Sequence of chain 1.B:
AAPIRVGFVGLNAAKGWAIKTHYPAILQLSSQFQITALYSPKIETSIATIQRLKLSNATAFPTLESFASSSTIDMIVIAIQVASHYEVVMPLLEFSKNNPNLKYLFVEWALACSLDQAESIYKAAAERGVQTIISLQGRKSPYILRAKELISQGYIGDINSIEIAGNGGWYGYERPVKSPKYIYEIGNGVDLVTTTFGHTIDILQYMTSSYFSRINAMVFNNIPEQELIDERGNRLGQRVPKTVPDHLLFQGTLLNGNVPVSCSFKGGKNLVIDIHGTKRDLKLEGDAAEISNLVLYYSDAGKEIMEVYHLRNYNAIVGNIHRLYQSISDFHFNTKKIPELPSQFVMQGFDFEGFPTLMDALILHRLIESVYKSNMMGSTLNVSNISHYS

Binding-site contacts:
Ligand atom N contacts residue NAD1 of chain 1.F at 4.3 Å.
Ligand atom CB contacts residue TRP187 of chain 1.B at 4.2 Å (hydrophobic).
Ligand atom CB contacts residue TYR199 of chain 1.B at 4.2 Å (hydrophobic).
Ligand atom O contacts residue TRP34 of chain 1.B at 4.1 Å.
Ligand atom O contacts residue NAD1 of chain 1.F at 4.1 Å.
Ligand atom CB contacts residue NAD1 of chain 1.F at 3.7 Å.
Ligand atom O contacts residue NAD1 of chain 1.F at 3.7 Å.
Ligand atom CB contacts residue GLY33 of chain 1.B at 4.2 Å.
Ligand atom C contacts residue NAD1 of chain 1.F at 4.5 Å.
Ligand atom O contacts residue THR212 of chain 1.B at 4.3 Å.
Ligand atom O contacts residue VAL207 of chain 1.B at 3.9 Å.
Ligand atom CB contacts residue LYS37 of chain 1.B at 3.4 Å.
Ligand atom CA contacts residue TRP34 of chain 1.B at 4.2 Å (hydrophobic).
Ligand atom CB contacts residue TRP34 of chain 1.B at 4.3 Å (hydrophobic).
Ligand atom O contacts residue NAD1 of chain 1.F at 4.0 Å.
Ligand atom CA contacts residue VAL207 of chain 1.B at 4.4 Å (hydrophobic).
Ligand atom C contacts residue VAL207 of chain 1.B at 4.0 Å (hydrophobic).
Ligand atom CA contacts residue NAD1 of chain 1.F at 4.2 Å.
Ligand atom C contacts residue NAD1 of chain 1.F at 3.4 Å.
Ligand atom O contacts residue ILE200 of chain 1.B at 3.3 Å.

The protein below binds the small molecule below.
Small molecule (SMILES): C[C@H](N)C(=O)N[C@@H](C)C(=O)N[C@@H](C)C(=O)N[C@@H](C)C(=O)N[C@@H](C)C=O